Binding-site contacts:
Ligand atom O5 contacts residue THR315 of chain 38.E at 3.9 Å.
Ligand atom N2 contacts residue GLN322 of chain 38.E at 4.5 Å.
Ligand atom N2 contacts residue ASN313 of chain 38.E at 3.0 Å (h-bond).
Ligand atom C4 contacts residue ASN313 of chain 38.E at 4.2 Å.
Ligand atom C6 contacts residue THR315 of chain 38.E at 3.8 Å.
Ligand atom O7 contacts residue GLN322 of chain 38.E at 4.4 Å.
Ligand atom C2 contacts residue ASN313 of chain 38.E at 2.4 Å.
Ligand atom C5 contacts residue THR315 of chain 38.E at 4.0 Å.
Ligand atom C7 contacts residue GLN322 of chain 38.E at 3.9 Å.
Ligand atom C3 contacts residue ASN313 of chain 38.E at 3.8 Å.
Ligand atom O5 contacts residue ASN313 of chain 38.E at 2.3 Å (h-bond).
Ligand atom C1 contacts residue ASN313 of chain 38.E at 1.4 Å.
Ligand atom C8 contacts residue GLN322 of chain 38.E at 3.2 Å.
Ligand atom C7 contacts residue ASN313 of chain 38.E at 3.5 Å.
Ligand atom C5 contacts residue ASN313 of chain 38.E at 3.6 Å.
Ligand atom O7 contacts residue ASN313 of chain 38.E at 3.6 Å.

Sequence of chain 38.E:
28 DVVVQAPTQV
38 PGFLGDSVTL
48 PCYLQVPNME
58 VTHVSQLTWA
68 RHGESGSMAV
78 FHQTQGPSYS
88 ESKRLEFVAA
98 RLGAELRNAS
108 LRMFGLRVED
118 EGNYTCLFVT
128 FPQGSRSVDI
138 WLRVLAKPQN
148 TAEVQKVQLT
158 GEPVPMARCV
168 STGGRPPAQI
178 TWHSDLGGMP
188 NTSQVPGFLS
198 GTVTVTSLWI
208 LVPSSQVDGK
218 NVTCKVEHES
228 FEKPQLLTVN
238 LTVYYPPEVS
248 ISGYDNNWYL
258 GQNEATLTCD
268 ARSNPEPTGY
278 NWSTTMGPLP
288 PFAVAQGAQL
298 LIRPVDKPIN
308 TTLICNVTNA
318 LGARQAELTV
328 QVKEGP

This small molecule binds to this protein.
Small molecule (SMILES): CC(=O)N[C@@H]1[C@@H](O)[C@H](O)[C@@H](CO)O[C@H]1O